Binding-site contacts:
Ligand atom C3 contacts residue ASN340 of chain 1.E at 3.9 Å.
Ligand atom O5 contacts residue ASN340 of chain 1.E at 2.5 Å (h-bond).
Ligand atom C5 contacts residue ASN340 of chain 1.E at 3.8 Å.
Ligand atom C6 contacts residue TRP396 of chain 1.E at 4.2 Å (hydrophobic).
Ligand atom C1 contacts residue ASN340 of chain 1.E at 1.5 Å.
Ligand atom O5 contacts residue TRP396 of chain 1.E at 3.7 Å.
Ligand atom C1 contacts residue TRP396 of chain 1.E at 3.7 Å (hydrophobic).
Ligand atom C8 contacts residue ASN340 of chain 1.E at 4.1 Å.
Ligand atom C8 contacts residue LYS336 of chain 1.E at 4.0 Å.
Ligand atom C5 contacts residue TRP396 of chain 1.E at 3.9 Å (hydrophobic).
Ligand atom C7 contacts residue ASN340 of chain 1.E at 3.4 Å.
Ligand atom N2 contacts residue ASN340 of chain 1.E at 3.0 Å (h-bond).
Ligand atom C2 contacts residue ASN340 of chain 1.E at 2.5 Å.
Ligand atom C4 contacts residue ASN340 of chain 1.E at 4.4 Å.
Ligand atom O7 contacts residue ASN340 of chain 1.E at 3.5 Å (h-bond).

The protein below binds the small molecule below.
Small molecule (SMILES): CC(=O)N[C@@H]1[C@@H](O)[C@H](O)[C@@H](CO)O[C@H]1O

Sequence of chain 1.E:
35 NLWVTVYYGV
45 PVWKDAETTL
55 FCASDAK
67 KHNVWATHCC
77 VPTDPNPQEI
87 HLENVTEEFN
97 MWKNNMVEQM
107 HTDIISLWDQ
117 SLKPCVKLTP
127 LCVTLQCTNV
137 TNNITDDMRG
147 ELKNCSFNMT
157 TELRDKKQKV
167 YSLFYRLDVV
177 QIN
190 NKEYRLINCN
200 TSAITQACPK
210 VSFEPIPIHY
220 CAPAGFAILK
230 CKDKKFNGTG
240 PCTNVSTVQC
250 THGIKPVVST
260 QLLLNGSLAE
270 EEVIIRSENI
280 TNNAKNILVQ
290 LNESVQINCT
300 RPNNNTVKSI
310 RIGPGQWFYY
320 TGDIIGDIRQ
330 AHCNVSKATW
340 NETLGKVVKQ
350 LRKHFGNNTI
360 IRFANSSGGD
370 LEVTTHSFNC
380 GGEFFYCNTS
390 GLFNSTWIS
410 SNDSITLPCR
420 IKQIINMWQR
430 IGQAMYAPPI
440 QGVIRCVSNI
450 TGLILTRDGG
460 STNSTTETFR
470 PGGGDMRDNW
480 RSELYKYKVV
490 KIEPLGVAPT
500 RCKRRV